Binding-site contacts:
Ligand atom F5A contacts residue TYR322 of chain 1.B at 3.6 Å.
Ligand atom C1 contacts residue GLU387 of chain 1.B at 1.5 Å.
Ligand atom C4 contacts residue GLN18 of chain 1.B at 4.0 Å.
Ligand atom C5 contacts residue GLU387 of chain 1.B at 3.4 Å.
Ligand atom O2 contacts residue GLU387 of chain 1.B at 2.6 Å (salt-bridge).
Ligand atom C4 contacts residue GLU387 of chain 1.B at 3.7 Å.
Ligand atom C2 contacts residue GLU387 of chain 1.B at 2.4 Å.
Ligand atom O2 contacts residue ASN320 of chain 1.B at 4.1 Å.
Ligand atom O2 contacts residue GLU206 of chain 1.B at 2.9 Å (salt-bridge).
Ligand atom C2 contacts residue GLU206 of chain 1.B at 3.3 Å.
Ligand atom C4 contacts residue GLU432 of chain 1.B at 3.7 Å.
Ligand atom C4 contacts residue TRP433 of chain 1.B at 3.8 Å (hydrophobic).
Ligand atom F5A contacts residue GLU387 of chain 1.B at 3.0 Å.
Ligand atom C3 contacts residue TRP433 of chain 1.B at 4.0 Å (hydrophobic).
Ligand atom C5 contacts residue GLU432 of chain 1.B at 3.9 Å.
Ligand atom C5A contacts residue GLU387 of chain 1.B at 2.4 Å.
Ligand atom O4 contacts residue TRP433 of chain 1.B at 3.8 Å.
Ligand atom O4 contacts residue GLN18 of chain 1.B at 3.0 Å (h-bond).
Ligand atom O3 contacts residue TRP425 of chain 1.B at 3.7 Å.
Ligand atom C3 contacts residue GLU387 of chain 1.B at 3.0 Å.
Ligand atom O6 contacts residue PHE441 of chain 1.B at 4.1 Å.
Ligand atom O3 contacts residue GLN18 of chain 1.B at 2.5 Å (h-bond).
Ligand atom C6 contacts residue GLU432 of chain 1.B at 3.1 Å.
Ligand atom O6 contacts residue TRP361 of chain 1.B at 3.3 Å.
Ligand atom C3 contacts residue GLN18 of chain 1.B at 3.6 Å.
Ligand atom O3 contacts residue TRP433 of chain 1.B at 3.1 Å (h-bond).
Ligand atom C6 contacts residue TRP361 of chain 1.B at 3.9 Å (hydrophobic).
Ligand atom C6 contacts residue PHE441 of chain 1.B at 3.6 Å (hydrophobic).
Ligand atom C3 contacts residue TRP425 of chain 1.B at 3.6 Å (hydrophobic).
Ligand atom O2 contacts residue ASN205 of chain 1.B at 3.0 Å (h-bond).
Ligand atom C4 contacts residue TRP425 of chain 1.B at 4.0 Å (hydrophobic).
Ligand atom O3 contacts residue HIS150 of chain 1.B at 2.8 Å (h-bond).
Ligand atom O6 contacts residue GLU432 of chain 1.B at 2.5 Å (salt-bridge).
Ligand atom O4 contacts residue TRP425 of chain 1.B at 3.2 Å (h-bond).
Ligand atom C3 contacts residue HIS150 of chain 1.B at 3.8 Å.
Ligand atom O6 contacts residue PHE359 of chain 1.B at 3.8 Å.
Ligand atom C1 contacts residue GLU206 of chain 1.B at 3.0 Å.
Ligand atom O4 contacts residue GLU432 of chain 1.B at 2.7 Å (salt-bridge).
Ligand atom C2 contacts residue HIS150 of chain 1.B at 3.9 Å.
Ligand atom O2 contacts residue HIS150 of chain 1.B at 3.1 Å (h-bond).

Sequence of chain 1.B:
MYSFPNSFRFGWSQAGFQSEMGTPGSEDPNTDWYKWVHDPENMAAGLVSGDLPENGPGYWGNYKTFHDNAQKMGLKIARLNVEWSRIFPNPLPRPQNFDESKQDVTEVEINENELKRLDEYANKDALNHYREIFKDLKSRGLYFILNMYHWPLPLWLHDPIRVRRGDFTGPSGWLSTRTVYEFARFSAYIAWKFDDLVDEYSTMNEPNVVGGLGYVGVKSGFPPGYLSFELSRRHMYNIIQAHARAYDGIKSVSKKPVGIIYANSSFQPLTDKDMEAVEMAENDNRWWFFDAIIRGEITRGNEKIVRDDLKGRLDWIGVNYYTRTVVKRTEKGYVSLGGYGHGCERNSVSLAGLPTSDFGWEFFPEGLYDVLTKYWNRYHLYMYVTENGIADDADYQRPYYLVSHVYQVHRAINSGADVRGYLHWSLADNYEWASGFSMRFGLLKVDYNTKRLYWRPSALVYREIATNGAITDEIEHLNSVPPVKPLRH

A small-molecule ligand and the protein it binds are described below.
Small molecule (SMILES): OCC1=C(F)[C@H](O)[C@H](O)[C@@H](O)[C@@H]1O